This protein binds this small molecule.
Small molecule (SMILES): C=C(C)[C@H]1CN[C@H](C(=O)O)[C@H]1CC(=O)O

Binding-site contacts:
Ligand atom OXT contacts residue SER647 of chain 1.C at 3.6 Å (h-bond).
Ligand atom N contacts residue THR473 of chain 1.C at 3.2 Å (h-bond).
Ligand atom CA contacts residue GLU698 of chain 1.C at 3.2 Å.
Ligand atom C contacts residue THR473 of chain 1.C at 3.5 Å.
Ligand atom CD1 contacts residue THR679 of chain 1.C at 3.9 Å.
Ligand atom OXT contacts residue ARG478 of chain 1.C at 3.0 Å (salt-bridge).
Ligand atom CB1 contacts residue THR648 of chain 1.C at 4.2 Å.
Ligand atom CD2 contacts residue LEU643 of chain 1.C at 3.5 Å (hydrophobic).
Ligand atom O contacts residue SER647 of chain 1.C at 2.6 Å (h-bond).
Ligand atom CG1 contacts residue THR648 of chain 1.C at 3.3 Å.
Ligand atom O contacts residue ARG478 of chain 1.C at 3.4 Å (salt-bridge).
Ligand atom CG2 contacts residue TYR443 of chain 1.C at 3.6 Å (hydrophobic).
Ligand atom CB1 contacts residue LEU643 of chain 1.C at 3.7 Å (hydrophobic).
Ligand atom CA contacts residue SER647 of chain 1.C at 4.3 Å.
Ligand atom OD1 contacts residue LEU643 of chain 1.C at 3.2 Å.
Ligand atom CD contacts residue GLU698 of chain 1.C at 3.3 Å.
Ligand atom CD contacts residue MET701 of chain 1.C at 4.1 Å (hydrophobic).
Ligand atom CD1 contacts residue TYR443 of chain 1.C at 4.0 Å (hydrophobic).
Ligand atom N contacts residue GLU698 of chain 1.C at 2.9 Å (salt-bridge).
Ligand atom CD1 contacts residue LEU643 of chain 1.C at 4.2 Å (hydrophobic).
Ligand atom C contacts residue ARG478 of chain 1.C at 3.9 Å.
Ligand atom N contacts residue PRO471 of chain 1.C at 4.0 Å.
Ligand atom CD1 contacts residue MET701 of chain 1.C at 3.9 Å (hydrophobic).
Ligand atom CG1 contacts residue GLY646 of chain 1.C at 4.0 Å.
Ligand atom CD contacts residue PRO471 of chain 1.C at 3.9 Å (hydrophobic).
Ligand atom OD2 contacts residue SER647 of chain 1.C at 2.6 Å (h-bond).
Ligand atom CG1 contacts residue LEU643 of chain 1.C at 3.8 Å (hydrophobic).
Ligand atom OD2 contacts residue GLY646 of chain 1.C at 3.1 Å.
Ligand atom CA contacts residue THR473 of chain 1.C at 3.5 Å.
Ligand atom OD1 contacts residue THR648 of chain 1.C at 3.2 Å (h-bond).
Ligand atom CD2 contacts residue TYR443 of chain 1.C at 3.6 Å (hydrophobic).
Ligand atom C contacts residue SER647 of chain 1.C at 3.4 Å.
Ligand atom OD2 contacts residue THR648 of chain 1.C at 2.8 Å (h-bond).
Ligand atom OXT contacts residue THR473 of chain 1.C at 3.0 Å (h-bond).
Ligand atom CD contacts residue TYR443 of chain 1.C at 3.6 Å (hydrophobic).
Ligand atom CG1 contacts residue SER647 of chain 1.C at 3.9 Å.
Ligand atom CG contacts residue TYR443 of chain 1.C at 3.6 Å (hydrophobic).
Ligand atom CG2 contacts residue LEU643 of chain 1.C at 4.0 Å (hydrophobic).
Ligand atom C contacts residue GLU698 of chain 1.C at 4.1 Å.
Ligand atom O contacts residue GLY646 of chain 1.C at 3.4 Å.

Sequence of chain 1.C:
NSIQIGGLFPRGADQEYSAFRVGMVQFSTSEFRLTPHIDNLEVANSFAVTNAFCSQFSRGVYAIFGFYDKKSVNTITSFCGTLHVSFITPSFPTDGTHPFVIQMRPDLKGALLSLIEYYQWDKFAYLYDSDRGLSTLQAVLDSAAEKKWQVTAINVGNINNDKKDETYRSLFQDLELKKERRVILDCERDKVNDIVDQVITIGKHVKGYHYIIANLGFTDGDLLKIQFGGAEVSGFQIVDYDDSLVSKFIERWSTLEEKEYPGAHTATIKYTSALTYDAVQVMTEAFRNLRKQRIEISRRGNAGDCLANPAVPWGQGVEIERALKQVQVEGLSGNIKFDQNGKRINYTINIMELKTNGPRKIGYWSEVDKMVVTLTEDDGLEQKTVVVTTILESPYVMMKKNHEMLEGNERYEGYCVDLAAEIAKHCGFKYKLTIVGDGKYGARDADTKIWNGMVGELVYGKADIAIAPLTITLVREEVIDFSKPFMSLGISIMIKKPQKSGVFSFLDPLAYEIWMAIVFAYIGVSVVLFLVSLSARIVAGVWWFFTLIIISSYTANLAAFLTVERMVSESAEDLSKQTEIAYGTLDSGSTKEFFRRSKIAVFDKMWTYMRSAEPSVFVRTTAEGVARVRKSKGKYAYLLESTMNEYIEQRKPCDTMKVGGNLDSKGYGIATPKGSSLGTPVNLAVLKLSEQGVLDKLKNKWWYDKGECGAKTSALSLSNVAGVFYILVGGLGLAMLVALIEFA